Binding-site contacts:
Ligand atom C18 contacts residue VAL448 of chain 1.A at 3.7 Å (hydrophobic).
Ligand atom C02 contacts residue LEU128 of chain 1.A at 4.2 Å (hydrophobic).
Ligand atom C23 contacts residue MET447 of chain 1.A at 4.0 Å (hydrophobic).
Ligand atom O82 contacts residue ILE378 of chain 1.A at 3.9 Å.
Ligand atom C67 contacts residue VAL381 of chain 1.A at 4.3 Å (hydrophobic).
Ligand atom C22 contacts residue MET447 of chain 1.A at 4.1 Å (hydrophobic).
Ligand atom C17 contacts residue TYR390 of chain 1.A at 4.2 Å (hydrophobic).
Ligand atom C85 contacts residue LEU128 of chain 1.A at 4.0 Å (hydrophobic).
Ligand atom C85 contacts residue ILE129 of chain 1.A at 4.2 Å (hydrophobic).
Ligand atom C17 contacts residue LEU387 of chain 1.A at 3.7 Å (hydrophobic).
Ligand atom C18 contacts residue LEU387 of chain 1.A at 3.9 Å (hydrophobic).
Ligand atom O77 contacts residue GLU445 of chain 1.A at 4.0 Å.
Ligand atom C71 contacts residue MET447 of chain 1.A at 4.3 Å (hydrophobic).
Ligand atom O82 contacts residue LEU387 of chain 1.A at 3.8 Å.
Ligand atom O79 contacts residue MET447 of chain 1.A at 3.5 Å.
Ligand atom C16 contacts residue LEU387 of chain 1.A at 4.5 Å (hydrophobic).
Ligand atom C03 contacts residue VAL377 of chain 1.A at 3.6 Å (hydrophobic).
Ligand atom C01 contacts residue LEU128 of chain 1.A at 3.7 Å (hydrophobic).
Ligand atom C26 contacts residue MET447 of chain 1.A at 4.1 Å (hydrophobic).
Ligand atom O78 contacts residue THR386 of chain 1.A at 4.3 Å.
Ligand atom O74 contacts residue VAL381 of chain 1.A at 3.1 Å.
Ligand atom C08 contacts residue TYR390 of chain 1.A at 4.1 Å (hydrophobic).
Ligand atom C21 contacts residue MET447 of chain 1.A at 4.1 Å (hydrophobic).
Ligand atom O78 contacts residue GLU445 of chain 1.A at 4.1 Å.
Ligand atom C28 contacts residue GLU445 of chain 1.A at 4.1 Å.
Ligand atom C03 contacts residue ILE378 of chain 1.A at 3.9 Å (hydrophobic).
Ligand atom C30 contacts residue MET447 of chain 1.A at 4.3 Å (hydrophobic).
Ligand atom O09 contacts residue ILE378 of chain 1.A at 4.0 Å.
Ligand atom O31 contacts residue MET447 of chain 1.A at 4.1 Å.
Ligand atom C24 contacts residue THR386 of chain 1.A at 3.8 Å.
Ligand atom C17 contacts residue VAL448 of chain 1.A at 4.3 Å (hydrophobic).
Ligand atom C01 contacts residue ALA374 of chain 1.A at 4.0 Å (hydrophobic).
Ligand atom O73 contacts residue VAL381 of chain 1.A at 4.2 Å.
Ligand atom C04 contacts residue ILE378 of chain 1.A at 4.3 Å (hydrophobic).
Ligand atom C24 contacts residue VAL448 of chain 1.A at 3.7 Å (hydrophobic).
Ligand atom C19 contacts residue VAL448 of chain 1.A at 3.6 Å (hydrophobic).
Ligand atom C04 contacts residue VAL377 of chain 1.A at 3.8 Å (hydrophobic).
Ligand atom C18 contacts residue THR386 of chain 1.A at 3.9 Å.
Ligand atom C10 contacts residue TYR390 of chain 1.A at 3.7 Å (hydrophobic).
Ligand atom C23 contacts residue VAL448 of chain 1.A at 4.4 Å (hydrophobic).

The protein below binds the small molecule below.
Small molecule (SMILES): C[C@@H]1CC[C@@]2(OC1)O[C@H]1[C@@H](O)[C@H]3[C@@H]4CC[C@H]5C[C@@H](O[C@@H]6O[C@H](CO)[C@H](O[C@@H]7O[C@H](CO)[C@@H](O)[C@H](O[C@@H]8OC[C@@H](O)[C@H](O)[C@H]8O)[C@H]7O[C@@H]7O[C@H](CO)[C@H](O)[C@H](O[C@@H]8O[C@H](CO)[C@@H](O)[C@H](O)[C@H]8O)[C@H]7O)[C@H](O)[C@H]6O)[C@H](O)C[C@]5(C)[C@H]4CC[C@]3(C)[C@H]1[C@@H]2C

Sequence of chain 1.A:
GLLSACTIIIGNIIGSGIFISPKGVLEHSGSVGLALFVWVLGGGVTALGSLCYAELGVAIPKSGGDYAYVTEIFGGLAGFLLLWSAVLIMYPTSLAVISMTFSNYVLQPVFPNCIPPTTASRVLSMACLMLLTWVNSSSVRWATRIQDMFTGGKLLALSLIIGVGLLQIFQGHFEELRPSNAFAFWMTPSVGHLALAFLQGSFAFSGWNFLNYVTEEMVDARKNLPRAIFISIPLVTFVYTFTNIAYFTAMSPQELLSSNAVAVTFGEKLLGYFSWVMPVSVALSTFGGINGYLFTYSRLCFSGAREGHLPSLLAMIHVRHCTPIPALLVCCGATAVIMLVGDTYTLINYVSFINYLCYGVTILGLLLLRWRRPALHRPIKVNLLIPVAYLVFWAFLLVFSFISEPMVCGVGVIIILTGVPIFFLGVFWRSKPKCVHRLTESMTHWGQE